Sequence of chain 1.J:
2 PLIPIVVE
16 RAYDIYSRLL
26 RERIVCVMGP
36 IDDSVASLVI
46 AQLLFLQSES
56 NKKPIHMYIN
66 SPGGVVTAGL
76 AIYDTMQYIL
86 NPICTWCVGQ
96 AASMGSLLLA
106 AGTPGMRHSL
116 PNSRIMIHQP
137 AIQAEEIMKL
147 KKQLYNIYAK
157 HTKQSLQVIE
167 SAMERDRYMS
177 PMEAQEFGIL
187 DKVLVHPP

The protein below binds the small molecule below.
Small molecule (SMILES): O=C(NCc1ccc(Br)cc1)N1CCN(Cc2cc(F)cc(F)c2)CC1

Binding-site contacts:
Ligand atom C16 contacts residue TYR63 of chain 1.K at 3.3 Å (hydrophobic).
Ligand atom C23 contacts residue LEU49 of chain 1.J at 4.1 Å (hydrophobic).
Ligand atom N15 contacts residue TYR63 of chain 1.K at 2.8 Å (h-bond).
Ligand atom C6 contacts residue SER53 of chain 1.J at 3.5 Å.
Ligand atom C18 contacts residue TYR63 of chain 1.K at 3.7 Å (hydrophobic).
Ligand atom C19 contacts residue TYR63 of chain 1.K at 3.9 Å (hydrophobic).
Ligand atom C22 contacts residue VAL93 of chain 1.K at 3.9 Å (hydrophobic).
Ligand atom C14 contacts residue TYR83 of chain 1.J at 3.9 Å (hydrophobic).
Ligand atom C23 contacts residue VAL93 of chain 1.K at 3.6 Å (hydrophobic).
Ligand atom BR1 contacts residue LEU24 of chain 1.K at 3.6 Å.
Ligand atom BR1 contacts residue ARG23 of chain 1.K at 3.9 Å.
Ligand atom C22 contacts residue THR80 of chain 1.J at 3.6 Å.
Ligand atom C7 contacts residue GLU27 of chain 1.K at 3.3 Å.
Ligand atom F25 contacts residue TYR63 of chain 1.K at 3.8 Å.
Ligand atom C7 contacts residue SER53 of chain 1.J at 3.4 Å.
Ligand atom F26 contacts residue THR80 of chain 1.J at 3.6 Å.
Ligand atom C6 contacts residue GLU27 of chain 1.K at 3.4 Å.
Ligand atom C18 contacts residue TRP91 of chain 1.K at 3.6 Å (hydrophobic).
Ligand atom C3 contacts residue GLU27 of chain 1.K at 4.0 Å.
Ligand atom C4 contacts residue ILE29 of chain 1.K at 3.9 Å (hydrophobic).
Ligand atom O11 contacts residue ILE29 of chain 1.K at 3.9 Å.
Ligand atom F26 contacts residue TYR83 of chain 1.J at 3.1 Å.
Ligand atom C16 contacts residue HIS61 of chain 1.K at 4.0 Å.
Ligand atom C24 contacts residue TYR63 of chain 1.K at 3.4 Å (hydrophobic).
Ligand atom F26 contacts residue LEU115 of chain 1.K at 3.9 Å.
Ligand atom C20 contacts residue TYR83 of chain 1.J at 3.7 Å (hydrophobic).
Ligand atom C17 contacts residue HIS61 of chain 1.K at 3.9 Å.
Ligand atom BR1 contacts residue PHE50 of chain 1.J at 3.9 Å.
Ligand atom C21 contacts residue TYR83 of chain 1.J at 4.0 Å (hydrophobic).
Ligand atom C14 contacts residue TYR63 of chain 1.K at 3.5 Å (hydrophobic).
Ligand atom C2 contacts residue GLU27 of chain 1.K at 3.5 Å.
Ligand atom C17 contacts residue TYR63 of chain 1.K at 3.4 Å (hydrophobic).
Ligand atom C2 contacts residue SER53 of chain 1.J at 4.0 Å.
Ligand atom F25 contacts residue VAL93 of chain 1.K at 3.2 Å.
Ligand atom N12 contacts residue TYR63 of chain 1.K at 3.8 Å.
Ligand atom C13 contacts residue TYR63 of chain 1.K at 3.3 Å (hydrophobic).
Ligand atom C14 contacts residue LEU49 of chain 1.J at 4.0 Å (hydrophobic).
Ligand atom C16 contacts residue TRP91 of chain 1.K at 3.7 Å (hydrophobic).
Ligand atom F25 contacts residue ILE45 of chain 1.J at 3.7 Å.
Ligand atom C3 contacts residue ILE29 of chain 1.K at 3.9 Å (hydrophobic).

Sequence of chain 1.K:
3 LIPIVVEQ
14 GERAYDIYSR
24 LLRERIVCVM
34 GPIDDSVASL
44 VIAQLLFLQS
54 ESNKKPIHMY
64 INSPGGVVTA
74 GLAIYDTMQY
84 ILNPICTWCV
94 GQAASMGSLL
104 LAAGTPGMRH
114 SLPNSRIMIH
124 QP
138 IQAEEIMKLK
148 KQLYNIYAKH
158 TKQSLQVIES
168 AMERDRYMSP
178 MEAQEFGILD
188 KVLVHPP